This protein binds this small molecule.
Small molecule (SMILES): COc1ccc(S(=O)(=O)N(C[C@H]2CCC(=O)N2)C[C@@H](O)[C@H](Cc2ccccc2)NC(=O)O[C@@H]2C[C@@H]3CCO[C@@H]3C2)cc1

Sequence of chain 1.B:
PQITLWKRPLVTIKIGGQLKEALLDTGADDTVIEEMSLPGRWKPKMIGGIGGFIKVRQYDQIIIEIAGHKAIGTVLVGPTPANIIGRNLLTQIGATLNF

Binding-site contacts:
Ligand atom O10 contacts residue ILE50 of chain 1.B at 3.0 Å.
Ligand atom O28 contacts residue ASP29 of chain 1.B at 2.9 Å (salt-bridge).
Ligand atom C7 contacts residue ASP30 of chain 1.A at 3.5 Å.
Ligand atom C35 contacts residue PRO81 of chain 1.A at 3.4 Å (hydrophobic).
Ligand atom C36 contacts residue GLY49 of chain 1.B at 3.3 Å.
Ligand atom O28 contacts residue ALA28 of chain 1.B at 3.7 Å.
Ligand atom C36 contacts residue PRO81 of chain 1.A at 3.3 Å (hydrophobic).
Ligand atom N15 contacts residue GLY27 of chain 1.A at 3.0 Å (h-bond).
Ligand atom C7 contacts residue ALA28 of chain 1.A at 3.6 Å (hydrophobic).
Ligand atom C4 contacts residue GLY48 of chain 1.A at 3.4 Å.
Ligand atom N15 contacts residue LEU23 of chain 1.B at 3.5 Å.
Ligand atom C27 contacts residue ASP30 of chain 1.B at 3.7 Å.
Ligand atom C17 contacts residue ASP25 of chain 1.B at 3.5 Å.
Ligand atom C32 contacts residue ASP25 of chain 1.A at 3.3 Å.
Ligand atom O18 contacts residue ASP25 of chain 1.B at 2.8 Å (salt-bridge).
Ligand atom C16 contacts residue ASP25 of chain 1.A at 3.2 Å.
Ligand atom C31 contacts residue GLY48 of chain 1.B at 3.2 Å.
Ligand atom O10 contacts residue GLY49 of chain 1.A at 3.3 Å.
Ligand atom C30 contacts residue GLY48 of chain 1.B at 3.1 Å.
Ligand atom O9 contacts residue ILE50 of chain 1.B at 3.6 Å.
Ligand atom C36 contacts residue ILE50 of chain 1.B at 3.4 Å (hydrophobic).
Ligand atom O18 contacts residue ASP25 of chain 1.A at 2.5 Å (salt-bridge).
Ligand atom O23 contacts residue ALA28 of chain 1.B at 3.7 Å.
Ligand atom C12 contacts residue GLY27 of chain 1.A at 3.4 Å.
Ligand atom C40 contacts residue ASP30 of chain 1.A at 3.1 Å.
Ligand atom C6 contacts residue ALA28 of chain 1.A at 3.5 Å (hydrophobic).
Ligand atom O46 contacts residue ALA82 of chain 1.B at 3.3 Å.
Ligand atom O39 contacts residue ASP30 of chain 1.A at 3.0 Å.
Ligand atom C35 contacts residue GLY48 of chain 1.B at 3.7 Å.
Ligand atom O18 contacts residue GLY27 of chain 1.B at 3.5 Å.
Ligand atom C40 contacts residue ILE47 of chain 1.A at 3.6 Å (hydrophobic).
Ligand atom N20 contacts residue GLY27 of chain 1.B at 3.3 Å (h-bond).
Ligand atom C13 contacts residue ASP25 of chain 1.B at 3.7 Å.
Ligand atom C13 contacts residue GLY27 of chain 1.A at 3.3 Å.
Ligand atom C37 contacts residue ILE50 of chain 1.B at 3.6 Å (hydrophobic).
Ligand atom O9 contacts residue ILE84 of chain 1.A at 3.5 Å.
Ligand atom C7 contacts residue VAL32 of chain 1.A at 3.7 Å (hydrophobic).
Ligand atom C29 contacts residue ASP29 of chain 1.B at 3.6 Å.
Ligand atom C24 contacts residue GLY48 of chain 1.B at 3.0 Å.
Ligand atom C17 contacts residue ASP25 of chain 1.A at 3.2 Å.

Sequence of chain 1.A:
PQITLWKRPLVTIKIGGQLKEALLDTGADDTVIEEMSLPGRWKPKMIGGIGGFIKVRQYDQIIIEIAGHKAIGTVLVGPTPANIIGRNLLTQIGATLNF